Binding-site contacts:
Ligand atom O1 contacts residue LEU178 of chain 2.A at 3.4 Å.
Ligand atom C15 contacts residue PHE196 of chain 2.A at 4.0 Å (hydrophobic).
Ligand atom C24 contacts residue GLY197 of chain 2.A at 3.9 Å.
Ligand atom C16 contacts residue VAL193 of chain 2.A at 3.9 Å (hydrophobic).
Ligand atom C18 contacts residue VAL193 of chain 2.A at 3.9 Å (hydrophobic).
Ligand atom C22 contacts residue PHE196 of chain 2.A at 4.1 Å (hydrophobic).
Ligand atom C25 contacts residue GLY197 of chain 2.A at 4.5 Å.
Ligand atom C8 contacts residue CYS192 of chain 2.A at 4.5 Å (hydrophobic).
Ligand atom C7 contacts residue CYS192 of chain 2.A at 3.7 Å (hydrophobic).
Ligand atom C8 contacts residue PHE189 of chain 2.A at 4.5 Å (hydrophobic).
Ligand atom C26 contacts residue GLY197 of chain 2.A at 4.5 Å.
Ligand atom C15 contacts residue CYS192 of chain 2.A at 3.4 Å (hydrophobic).
Ligand atom C4 contacts residue LYS174 of chain 2.A at 4.1 Å.
Ligand atom C3 contacts residue TYR177 of chain 2.A at 4.4 Å (hydrophobic).
Ligand atom C24 contacts residue VAL193 of chain 2.A at 4.5 Å (hydrophobic).
Ligand atom C7 contacts residue PHE196 of chain 2.A at 4.4 Å (hydrophobic).
Ligand atom C19 contacts residue TYR177 of chain 2.A at 4.5 Å (hydrophobic).
Ligand atom C19 contacts residue PHE189 of chain 2.A at 3.7 Å (hydrophobic).
Ligand atom O1 contacts residue TYR177 of chain 2.A at 3.9 Å.
Ligand atom C23 contacts residue GLY197 of chain 2.A at 4.3 Å.
Ligand atom C22 contacts residue GLY197 of chain 2.A at 4.3 Å.
Ligand atom C6 contacts residue LYS174 of chain 2.A at 4.4 Å.
Ligand atom C26 contacts residue VAL193 of chain 2.A at 4.3 Å (hydrophobic).
Ligand atom C4 contacts residue TYR177 of chain 2.A at 3.6 Å (hydrophobic).
Ligand atom C15 contacts residue VAL193 of chain 2.A at 3.8 Å (hydrophobic).
Ligand atom C3 contacts residue LYS174 of chain 2.A at 3.8 Å.
Ligand atom C16 contacts residue CYS192 of chain 2.A at 3.6 Å (hydrophobic).
Ligand atom C26 contacts residue PHE198 of chain 2.A at 4.3 Å (hydrophobic).
Ligand atom O1 contacts residue LYS174 of chain 2.A at 4.2 Å.
Ligand atom C18 contacts residue PHE189 of chain 2.A at 3.6 Å (hydrophobic).
Ligand atom C16 contacts residue PHE196 of chain 2.A at 3.8 Å (hydrophobic).

Sequence of chain 2.A:
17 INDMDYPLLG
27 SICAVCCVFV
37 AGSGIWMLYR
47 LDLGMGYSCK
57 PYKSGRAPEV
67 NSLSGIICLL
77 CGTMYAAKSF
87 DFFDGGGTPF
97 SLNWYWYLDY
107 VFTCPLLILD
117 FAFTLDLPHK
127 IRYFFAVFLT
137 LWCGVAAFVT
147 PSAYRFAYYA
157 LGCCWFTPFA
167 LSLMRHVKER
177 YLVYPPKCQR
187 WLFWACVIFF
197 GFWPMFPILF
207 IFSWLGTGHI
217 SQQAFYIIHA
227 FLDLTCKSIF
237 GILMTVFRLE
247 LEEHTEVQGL

The protein below binds the small molecule below.
Small molecule (SMILES): CC(C)CCC[C@@H](C)[C@H]1CC[C@H]2[C@@H]3CC=C4C[C@@H](O)CC[C@]4(C)[C@H]3CC[C@]12C